Binding-site contacts:
Ligand atom N4 contacts residue LEU86 of chain 1.A at 3.4 Å.
Ligand atom C5 contacts residue MET82 of chain 1.A at 3.7 Å (hydrophobic).
Ligand atom CL1 contacts residue PHE152 of chain 1.A at 3.5 Å.
Ligand atom C3 contacts residue MET84 of chain 1.A at 3.3 Å (hydrophobic).
Ligand atom C7 contacts residue LEU87 of chain 1.A at 3.2 Å (hydrophobic).
Ligand atom C3 contacts residue MET82 of chain 1.A at 4.0 Å (hydrophobic).
Ligand atom C2 contacts residue MET84 of chain 1.A at 3.6 Å (hydrophobic).
Ligand atom C14 contacts residue ILE17 of chain 1.A at 3.4 Å (hydrophobic).
Ligand atom C4 contacts residue MET84 of chain 1.A at 3.9 Å (hydrophobic).
Ligand atom O2 contacts residue ALA38 of chain 1.A at 3.6 Å.
Ligand atom N3 contacts residue MET84 of chain 1.A at 3.3 Å (h-bond).
Ligand atom O2 contacts residue ILE25 of chain 1.A at 3.7 Å.
Ligand atom C7 contacts residue LEU86 of chain 1.A at 3.4 Å (hydrophobic).
Ligand atom C5 contacts residue MET84 of chain 1.A at 3.8 Å (hydrophobic).
Ligand atom C5 contacts residue LYS40 of chain 1.A at 3.8 Å.
Ligand atom CL1 contacts residue ASP151 of chain 1.A at 3.0 Å.
Ligand atom C1 contacts residue PHE152 of chain 1.A at 4.0 Å (hydrophobic).
Ligand atom O2 contacts residue MET84 of chain 1.A at 3.9 Å.
Ligand atom C12 contacts residue MET84 of chain 1.A at 4.0 Å (hydrophobic).
Ligand atom N3 contacts residue LEU87 of chain 1.A at 3.9 Å.
Ligand atom C10 contacts residue ALA38 of chain 1.A at 3.5 Å (hydrophobic).
Ligand atom C9 contacts residue LEU137 of chain 1.A at 3.8 Å (hydrophobic).
Ligand atom C6 contacts residue MET84 of chain 1.A at 3.4 Å (hydrophobic).
Ligand atom C15 contacts residue ILE17 of chain 1.A at 3.5 Å (hydrophobic).
Ligand atom N3 contacts residue GLU85 of chain 1.A at 3.1 Å (salt-bridge).
Ligand atom N1 contacts residue ILE25 of chain 1.A at 4.0 Å.
Ligand atom CL1 contacts residue MET84 of chain 1.A at 4.0 Å.
Ligand atom CL1 contacts residue TYR58 of chain 1.A at 4.0 Å.
Ligand atom N4 contacts residue ALA38 of chain 1.A at 3.9 Å.
Ligand atom C1 contacts residue MET84 of chain 1.A at 3.4 Å (hydrophobic).
Ligand atom N3 contacts residue ALA38 of chain 1.A at 3.3 Å.
Ligand atom N4 contacts residue LEU87 of chain 1.A at 2.8 Å (h-bond).
Ligand atom N5 contacts residue LEU137 of chain 1.A at 3.9 Å.
Ligand atom C4 contacts residue LYS40 of chain 1.A at 3.8 Å.
Ligand atom C4 contacts residue MET82 of chain 1.A at 3.2 Å (hydrophobic).
Ligand atom C6 contacts residue LYS40 of chain 1.A at 4.0 Å.
Ligand atom C8 contacts residue LEU137 of chain 1.A at 3.7 Å (hydrophobic).
Ligand atom C3 contacts residue ALA38 of chain 1.A at 3.7 Å (hydrophobic).
Ligand atom C9 contacts residue ALA38 of chain 1.A at 4.0 Å (hydrophobic).
Ligand atom C10 contacts residue LEU87 of chain 1.A at 3.8 Å (hydrophobic).

Sequence of chain 1.A:
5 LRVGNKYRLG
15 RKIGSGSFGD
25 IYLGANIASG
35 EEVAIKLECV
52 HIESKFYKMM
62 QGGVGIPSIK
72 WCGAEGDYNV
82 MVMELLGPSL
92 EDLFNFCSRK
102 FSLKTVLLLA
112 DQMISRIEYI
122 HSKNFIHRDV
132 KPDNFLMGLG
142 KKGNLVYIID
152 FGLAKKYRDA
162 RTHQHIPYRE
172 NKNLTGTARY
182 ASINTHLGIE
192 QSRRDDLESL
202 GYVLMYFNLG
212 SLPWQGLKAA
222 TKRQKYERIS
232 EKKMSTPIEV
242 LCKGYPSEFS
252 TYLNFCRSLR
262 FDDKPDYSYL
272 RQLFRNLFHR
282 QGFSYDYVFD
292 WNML

This protein binds this small molecule.
Small molecule (SMILES): Nc1ncnc2c1c(COc1cccc(Cl)c1)nn2C1CCOCC1